Binding-site contacts:
Ligand atom P4 contacts residue ARG209 of chain 1.B at 3.9 Å.
Ligand atom OP3 contacts residue ARG47 of chain 1.B at 3.8 Å.
Ligand atom OP3 contacts residue LEU171 of chain 1.B at 3.3 Å (h-bond).
Ligand atom OP5 contacts residue ARG180 of chain 1.B at 3.9 Å.
Ligand atom O11 contacts residue LYS205 of chain 1.B at 2.8 Å (salt-bridge).
Ligand atom OP3 contacts residue ASP173 of chain 1.B at 3.2 Å (salt-bridge).
Ligand atom C0I contacts residue LEU171 of chain 1.B at 3.8 Å (hydrophobic).
Ligand atom O0F contacts residue THR172 of chain 1.B at 3.5 Å (h-bond).
Ligand atom O5 contacts residue VAL179 of chain 1.B at 3.0 Å (h-bond).
Ligand atom O0H contacts residue ILE206 of chain 1.B at 3.8 Å.
Ligand atom O5 contacts residue LYS178 of chain 1.B at 3.2 Å.
Ligand atom C0B contacts residue LEU171 of chain 1.B at 3.4 Å (hydrophobic).
Ligand atom O6 contacts residue VAL179 of chain 1.B at 3.3 Å (h-bond).
Ligand atom OP4 contacts residue LYS205 of chain 1.B at 2.9 Å (salt-bridge).
Ligand atom O0M contacts residue PHE201 of chain 1.B at 3.4 Å (h-bond).
Ligand atom C0K contacts residue ILE210 of chain 1.B at 3.6 Å (hydrophobic).
Ligand atom C0J contacts residue ILE210 of chain 1.B at 3.8 Å (hydrophobic).
Ligand atom P3 contacts residue LYS205 of chain 1.B at 3.2 Å.
Ligand atom OP6 contacts residue LYS178 of chain 1.B at 3.6 Å.
Ligand atom OP5 contacts residue LYS178 of chain 1.B at 3.0 Å.
Ligand atom C0C contacts residue THR172 of chain 1.B at 3.8 Å.
Ligand atom C0C contacts residue LEU171 of chain 1.B at 3.4 Å (hydrophobic).
Ligand atom C0E contacts residue THR172 of chain 1.B at 3.8 Å.
Ligand atom OP6 contacts residue ARG180 of chain 1.B at 3.4 Å.
Ligand atom OP4 contacts residue ARG209 of chain 1.B at 2.8 Å (salt-bridge).
Ligand atom C0N contacts residue LEU202 of chain 1.B at 3.8 Å (hydrophobic).
Ligand atom C4 contacts residue ARG209 of chain 1.B at 3.9 Å.
Ligand atom O0D contacts residue ILE206 of chain 1.B at 3.9 Å.
Ligand atom O2 contacts residue LYS205 of chain 1.B at 3.5 Å.
Ligand atom OP6 contacts residue ARG209 of chain 1.B at 3.2 Å (salt-bridge).
Ligand atom C0G contacts residue LEU171 of chain 1.B at 3.4 Å (hydrophobic).
Ligand atom O0H contacts residue LEU171 of chain 1.B at 3.5 Å.
Ligand atom OP1 contacts residue LEU171 of chain 1.B at 3.7 Å.
Ligand atom O1 contacts residue ILE206 of chain 1.B at 3.8 Å.
Ligand atom O0D contacts residue LEU171 of chain 1.B at 3.8 Å.
Ligand atom C6 contacts residue VAL179 of chain 1.B at 3.9 Å (hydrophobic).
Ligand atom O3 contacts residue LYS205 of chain 1.B at 2.8 Å (salt-bridge).
Ligand atom O5 contacts residue ARG209 of chain 1.B at 3.4 Å (salt-bridge).
Ligand atom C0L contacts residue LEU202 of chain 1.B at 3.8 Å (hydrophobic).
Ligand atom OP1 contacts residue ILE206 of chain 1.B at 3.7 Å.

A protein and the small-molecule ligand that binds it are described below.
Small molecule (SMILES): CCCC(=O)OC[C@H](COP(=O)(O)O[C@H]1[C@H](O)[C@@H](O)[C@H](OP(=O)(O)O)[C@@H](OP(=O)(O)O)[C@H]1O)OC(=O)CCC

Sequence of chain 1.B:
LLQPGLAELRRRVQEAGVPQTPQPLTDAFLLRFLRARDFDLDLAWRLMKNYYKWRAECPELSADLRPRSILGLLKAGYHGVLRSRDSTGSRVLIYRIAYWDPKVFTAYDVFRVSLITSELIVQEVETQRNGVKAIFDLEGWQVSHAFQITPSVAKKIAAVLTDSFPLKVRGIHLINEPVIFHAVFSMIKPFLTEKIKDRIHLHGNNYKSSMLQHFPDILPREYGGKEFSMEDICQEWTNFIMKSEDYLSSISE